Sequence of chain 1.J:
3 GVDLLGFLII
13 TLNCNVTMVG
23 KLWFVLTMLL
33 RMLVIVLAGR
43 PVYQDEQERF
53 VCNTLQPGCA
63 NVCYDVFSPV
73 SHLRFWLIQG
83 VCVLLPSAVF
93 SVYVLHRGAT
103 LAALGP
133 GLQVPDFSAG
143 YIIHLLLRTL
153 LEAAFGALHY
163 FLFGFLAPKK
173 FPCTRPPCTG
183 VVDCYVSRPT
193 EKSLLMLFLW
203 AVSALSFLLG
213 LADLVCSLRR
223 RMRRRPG

The protein below binds the small molecule below.
Small molecule (SMILES): CC(C)CCC[C@@H](C)[C@H]1CC[C@H]2[C@@H]3CC=C4C[C@@H](O)CC[C@]4(C)[C@H]3CC[C@]12C

Sequence of chain 1.F:
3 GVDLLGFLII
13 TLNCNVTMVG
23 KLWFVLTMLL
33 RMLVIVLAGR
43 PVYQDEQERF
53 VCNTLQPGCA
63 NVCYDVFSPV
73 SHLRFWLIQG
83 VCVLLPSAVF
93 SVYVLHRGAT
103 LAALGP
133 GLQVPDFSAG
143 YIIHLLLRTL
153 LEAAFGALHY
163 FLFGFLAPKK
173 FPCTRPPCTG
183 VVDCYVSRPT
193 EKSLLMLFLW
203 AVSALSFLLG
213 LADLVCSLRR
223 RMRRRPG

Binding-site contacts:
Ligand atom C6 contacts residue CLR1 of chain 1.MA at 3.7 Å.
Ligand atom C19 contacts residue CLR1 of chain 1.MA at 3.7 Å.
Ligand atom C27 contacts residue ILE80 of chain 1.J at 3.7 Å (hydrophobic).
Ligand atom C18 contacts residue LEU196 of chain 1.F at 4.4 Å (hydrophobic).
Ligand atom C26 contacts residue VAL72 of chain 1.J at 4.0 Å (hydrophobic).
Ligand atom C14 contacts residue CLR1 of chain 1.MA at 4.3 Å.
Ligand atom C4 contacts residue CLR1 of chain 1.GB at 4.3 Å.
Ligand atom C4 contacts residue CLR1 of chain 1.MA at 3.8 Å.
Ligand atom C15 contacts residue CLR1 of chain 1.MA at 3.6 Å.
Ligand atom C26 contacts residue ARG76 of chain 1.J at 4.2 Å.
Ligand atom C27 contacts residue ARG76 of chain 1.J at 4.3 Å.
Ligand atom C5 contacts residue CLR1 of chain 1.MA at 3.6 Å.
Ligand atom C26 contacts residue GLU193 of chain 1.F at 4.0 Å.
Ligand atom C16 contacts residue CLR1 of chain 1.MA at 4.2 Å.
Ligand atom C23 contacts residue ILE80 of chain 1.J at 4.3 Å (hydrophobic).
Ligand atom C7 contacts residue CLR1 of chain 1.MA at 4.2 Å.
Ligand atom C7 contacts residue LEU160 of chain 1.J at 4.4 Å (hydrophobic).
Ligand atom C22 contacts residue CLR1 of chain 1.MA at 4.4 Å.
Ligand atom C23 contacts residue PHE200 of chain 1.F at 4.4 Å (hydrophobic).
Ligand atom C25 contacts residue ARG76 of chain 1.J at 4.3 Å.
Ligand atom C7 contacts residue CLR1 of chain 1.GB at 4.3 Å.
Ligand atom C6 contacts residue CLR1 of chain 1.GB at 4.5 Å.
Ligand atom C27 contacts residue LEU197 of chain 1.F at 3.7 Å (hydrophobic).
Ligand atom C18 contacts residue CLR1 of chain 1.MA at 3.8 Å.
Ligand atom C21 contacts residue ILE80 of chain 1.J at 4.4 Å (hydrophobic).
Ligand atom C10 contacts residue CLR1 of chain 1.MA at 4.2 Å.
Ligand atom C24 contacts residue LEU196 of chain 1.F at 4.2 Å (hydrophobic).
Ligand atom C12 contacts residue VAL72 of chain 1.J at 4.5 Å (hydrophobic).
Ligand atom C8 contacts residue CLR1 of chain 1.MA at 4.3 Å.